Binding-site contacts:
Ligand atom C18 contacts residue CYS157 of chain 2.A at 2.8 Å (hydrophobic).
Ligand atom N17 contacts residue CYS157 of chain 2.A at 3.9 Å.
Ligand atom O19 contacts residue CYS157 of chain 2.A at 3.1 Å.
Ligand atom C21 contacts residue ASP45 of chain 24.A at 4.2 Å.
Ligand atom C21 contacts residue CYS157 of chain 2.A at 2.8 Å (hydrophobic).
Ligand atom O19 contacts residue GLY164 of chain 24.A at 4.4 Å.
Ligand atom C20 contacts residue CYS157 of chain 2.A at 1.8 Å (hydrophobic).
Ligand atom C22 contacts residue CYS157 of chain 2.A at 4.0 Å (hydrophobic).

Sequence of chain 24.A:
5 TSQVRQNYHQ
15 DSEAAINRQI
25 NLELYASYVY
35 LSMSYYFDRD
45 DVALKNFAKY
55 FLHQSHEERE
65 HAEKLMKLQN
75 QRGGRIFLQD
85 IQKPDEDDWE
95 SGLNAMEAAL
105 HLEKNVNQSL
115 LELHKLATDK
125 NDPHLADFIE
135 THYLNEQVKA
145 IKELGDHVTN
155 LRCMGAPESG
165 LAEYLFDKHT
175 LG

Sequence of chain 2.A:
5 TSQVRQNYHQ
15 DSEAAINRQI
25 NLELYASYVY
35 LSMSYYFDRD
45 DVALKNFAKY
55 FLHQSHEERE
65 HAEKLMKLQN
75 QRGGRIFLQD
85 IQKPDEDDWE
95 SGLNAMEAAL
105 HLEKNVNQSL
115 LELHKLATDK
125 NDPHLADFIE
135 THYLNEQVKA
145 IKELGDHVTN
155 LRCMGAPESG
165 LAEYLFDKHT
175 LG

This small molecule binds to this protein.
Small molecule (SMILES): CCCCSC(=S)SC(C)(C)C(=O)NCCN1C(=O)CCC1=O